Binding-site contacts:
Ligand atom O22 contacts residue VAL8 of chain 2.B at 3.7 Å.
Ligand atom C11 contacts residue PRO172 of chain 2.A at 3.6 Å (hydrophobic).
Ligand atom N08 contacts residue ASP220 of chain 2.A at 3.5 Å (salt-bridge).
Ligand atom C29 contacts residue ILE224 of chain 2.A at 3.9 Å (hydrophobic).
Ligand atom O07 contacts residue ASN47 of chain 2.A at 3.6 Å.
Ligand atom O22 contacts residue PRO172 of chain 2.A at 3.8 Å.
Ligand atom O23 contacts residue LYS127 of chain 2.A at 3.0 Å (salt-bridge).
Ligand atom C25 contacts residue PRO172 of chain 2.A at 4.0 Å (hydrophobic).
Ligand atom C13 contacts residue ILE173 of chain 2.A at 3.6 Å (hydrophobic).
Ligand atom C28 contacts residue LEU223 of chain 2.A at 3.6 Å (hydrophobic).
Ligand atom C03 contacts residue MG1 of chain 2.C at 3.4 Å.
Ligand atom N21 contacts residue VAL8 of chain 2.B at 3.9 Å.
Ligand atom C09 contacts residue ASP220 of chain 2.A at 3.8 Å.
Ligand atom C27 contacts residue ASP220 of chain 2.A at 3.0 Å.
Ligand atom C18 contacts residue ASN47 of chain 2.A at 3.2 Å.
Ligand atom O15 contacts residue CYS43 of chain 2.A at 3.8 Å.
Ligand atom O22 contacts residue LYS127 of chain 2.A at 3.3 Å.
Ligand atom C06 contacts residue ASN47 of chain 2.A at 3.4 Å.
Ligand atom O05 contacts residue MG1 of chain 2.C at 2.3 Å.
Ligand atom C13 contacts residue CYS43 of chain 2.A at 3.9 Å (hydrophobic).
Ligand atom C04 contacts residue ASN47 of chain 2.A at 3.7 Å.
Ligand atom O22 contacts residue GLY176 of chain 2.A at 3.6 Å.
Ligand atom C29 contacts residue LEU223 of chain 2.A at 3.8 Å (hydrophobic).
Ligand atom C30 contacts residue VAL8 of chain 2.B at 3.6 Å (hydrophobic).
Ligand atom C29 contacts residue VAL8 of chain 2.B at 4.0 Å (hydrophobic).
Ligand atom C14 contacts residue ASN47 of chain 2.A at 3.9 Å.
Ligand atom C28 contacts residue ASP220 of chain 2.A at 3.6 Å.
Ligand atom C16 contacts residue ASP220 of chain 2.A at 3.2 Å.
Ligand atom C24 contacts residue PRO172 of chain 2.A at 3.8 Å (hydrophobic).
Ligand atom O15 contacts residue ASN47 of chain 2.A at 2.6 Å (h-bond).
Ligand atom C10 contacts residue ASP220 of chain 2.A at 3.1 Å.
Ligand atom C19 contacts residue ASN47 of chain 2.A at 3.9 Å.
Ligand atom C24 contacts residue ILE224 of chain 2.A at 3.8 Å (hydrophobic).
Ligand atom N21 contacts residue LYS127 of chain 2.A at 3.7 Å.
Ligand atom C11 contacts residue SER217 of chain 2.A at 3.8 Å.
Ligand atom O23 contacts residue VAL8 of chain 2.B at 3.6 Å (h-bond).
Ligand atom C02 contacts residue MG1 of chain 2.C at 3.0 Å.
Ligand atom C04 contacts residue MG1 of chain 2.C at 3.1 Å.
Ligand atom O01 contacts residue MG1 of chain 2.C at 1.9 Å.
Ligand atom N08 contacts residue ASN47 of chain 2.A at 3.8 Å.

Sequence of chain 2.B:
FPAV

A protein and the small-molecule ligand that binds it are described below.
Small molecule (SMILES): O=C(C1=C(O)C(=O)N(c2ccccc2O)[C@@H]1c1ccc([N+](=O)[O-])cc1)c1ccccc1

Sequence of chain 2.A:
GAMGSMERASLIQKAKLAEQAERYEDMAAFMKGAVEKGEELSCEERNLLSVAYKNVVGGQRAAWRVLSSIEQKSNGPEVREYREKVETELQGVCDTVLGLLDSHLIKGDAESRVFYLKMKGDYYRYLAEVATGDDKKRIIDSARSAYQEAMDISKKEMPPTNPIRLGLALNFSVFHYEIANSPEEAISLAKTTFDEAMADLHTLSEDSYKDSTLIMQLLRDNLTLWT